Sequence of chain 1.C:
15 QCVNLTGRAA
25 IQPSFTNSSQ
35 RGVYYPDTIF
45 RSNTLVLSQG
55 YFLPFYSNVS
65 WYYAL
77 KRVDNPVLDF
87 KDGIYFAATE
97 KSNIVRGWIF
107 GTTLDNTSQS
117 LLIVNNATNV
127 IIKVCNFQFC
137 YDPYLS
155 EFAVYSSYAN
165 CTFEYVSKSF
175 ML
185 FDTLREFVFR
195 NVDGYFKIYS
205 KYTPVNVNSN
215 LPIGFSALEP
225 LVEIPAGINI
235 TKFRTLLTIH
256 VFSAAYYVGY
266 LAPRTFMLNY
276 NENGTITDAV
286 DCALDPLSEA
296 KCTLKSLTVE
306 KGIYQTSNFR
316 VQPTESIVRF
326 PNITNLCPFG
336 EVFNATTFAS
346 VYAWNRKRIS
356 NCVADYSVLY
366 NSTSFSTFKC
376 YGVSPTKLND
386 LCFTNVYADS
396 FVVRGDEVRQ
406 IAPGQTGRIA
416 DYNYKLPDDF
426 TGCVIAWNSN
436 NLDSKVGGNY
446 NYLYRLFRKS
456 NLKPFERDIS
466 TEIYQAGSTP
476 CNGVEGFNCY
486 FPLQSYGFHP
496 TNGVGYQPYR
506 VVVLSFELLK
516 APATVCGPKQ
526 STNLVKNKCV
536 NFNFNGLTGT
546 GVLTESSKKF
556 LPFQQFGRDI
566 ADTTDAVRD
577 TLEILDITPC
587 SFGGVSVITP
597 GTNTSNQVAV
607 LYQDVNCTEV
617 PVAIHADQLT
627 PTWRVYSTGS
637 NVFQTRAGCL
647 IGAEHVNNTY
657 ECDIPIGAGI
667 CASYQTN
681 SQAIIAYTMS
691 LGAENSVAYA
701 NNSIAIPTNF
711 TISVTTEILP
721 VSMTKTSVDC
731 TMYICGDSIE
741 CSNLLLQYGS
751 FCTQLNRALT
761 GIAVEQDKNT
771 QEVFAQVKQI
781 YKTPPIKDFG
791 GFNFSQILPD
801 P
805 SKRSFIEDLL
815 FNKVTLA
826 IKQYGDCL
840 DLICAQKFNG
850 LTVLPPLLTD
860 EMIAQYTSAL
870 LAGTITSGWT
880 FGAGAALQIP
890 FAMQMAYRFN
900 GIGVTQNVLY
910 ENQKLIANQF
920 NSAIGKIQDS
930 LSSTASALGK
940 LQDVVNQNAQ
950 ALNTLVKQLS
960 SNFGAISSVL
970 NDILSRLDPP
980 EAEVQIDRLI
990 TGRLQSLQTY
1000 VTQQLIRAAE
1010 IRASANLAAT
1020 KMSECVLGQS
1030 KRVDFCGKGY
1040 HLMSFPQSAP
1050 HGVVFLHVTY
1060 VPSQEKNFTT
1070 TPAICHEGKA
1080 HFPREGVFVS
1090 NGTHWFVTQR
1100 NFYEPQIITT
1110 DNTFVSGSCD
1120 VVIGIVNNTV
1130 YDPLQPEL

Binding-site contacts:
Ligand atom O7 contacts residue VAL17 of chain 1.C at 4.0 Å.
Ligand atom O6 contacts residue TYR137 of chain 1.C at 3.3 Å.
Ligand atom C7 contacts residue ASN18 of chain 1.C at 3.8 Å.
Ligand atom C4 contacts residue ASN18 of chain 1.C at 4.2 Å.
Ligand atom O5 contacts residue TYR137 of chain 1.C at 3.7 Å.
Ligand atom O7 contacts residue CYS16 of chain 1.C at 2.9 Å (h-bond).
Ligand atom N2 contacts residue ASN18 of chain 1.C at 2.9 Å (h-bond).
Ligand atom C1 contacts residue TYR137 of chain 1.C at 3.7 Å (hydrophobic).
Ligand atom O5 contacts residue ASN18 of chain 1.C at 2.3 Å (h-bond).
Ligand atom C1 contacts residue ASN18 of chain 1.C at 1.4 Å.
Ligand atom C5 contacts residue TYR137 of chain 1.C at 3.7 Å (hydrophobic).
Ligand atom C7 contacts residue CYS16 of chain 1.C at 4.1 Å (hydrophobic).
Ligand atom C2 contacts residue ASN18 of chain 1.C at 2.5 Å.
Ligand atom C8 contacts residue ASN18 of chain 1.C at 4.2 Å.
Ligand atom C5 contacts residue ASN18 of chain 1.C at 3.7 Å.
Ligand atom C6 contacts residue TYR137 of chain 1.C at 4.1 Å (hydrophobic).
Ligand atom C3 contacts residue ASN18 of chain 1.C at 3.8 Å.

This protein binds this small molecule.
Small molecule (SMILES): CC(=O)N[C@@H]1[C@@H](O)[C@H](O)[C@@H](CO)O[C@H]1O